A small-molecule ligand and the protein it binds are described below.
Small molecule (SMILES): CC(=O)N[C@@H]1[C@@H](O)[C@H](O)[C@@H](CO)O[C@H]1O

Binding-site contacts:
Ligand atom C1 contacts residue ASN191 of chain 1.E at 1.4 Å.
Ligand atom O5 contacts residue ASN191 of chain 1.E at 2.4 Å (h-bond).
Ligand atom C3 contacts residue ASN191 of chain 1.E at 3.9 Å.
Ligand atom C4 contacts residue ASN191 of chain 1.E at 4.3 Å.
Ligand atom O7 contacts residue ASN191 of chain 1.E at 4.5 Å.
Ligand atom N2 contacts residue ASN189 of chain 1.E at 4.4 Å.
Ligand atom C5 contacts residue ASN191 of chain 1.E at 3.7 Å.
Ligand atom C7 contacts residue ASN191 of chain 1.E at 3.6 Å.
Ligand atom N2 contacts residue ASN191 of chain 1.E at 2.9 Å (h-bond).
Ligand atom C8 contacts residue ASN191 of chain 1.E at 4.0 Å.
Ligand atom C2 contacts residue ASN191 of chain 1.E at 2.5 Å.

Sequence of chain 1.E:
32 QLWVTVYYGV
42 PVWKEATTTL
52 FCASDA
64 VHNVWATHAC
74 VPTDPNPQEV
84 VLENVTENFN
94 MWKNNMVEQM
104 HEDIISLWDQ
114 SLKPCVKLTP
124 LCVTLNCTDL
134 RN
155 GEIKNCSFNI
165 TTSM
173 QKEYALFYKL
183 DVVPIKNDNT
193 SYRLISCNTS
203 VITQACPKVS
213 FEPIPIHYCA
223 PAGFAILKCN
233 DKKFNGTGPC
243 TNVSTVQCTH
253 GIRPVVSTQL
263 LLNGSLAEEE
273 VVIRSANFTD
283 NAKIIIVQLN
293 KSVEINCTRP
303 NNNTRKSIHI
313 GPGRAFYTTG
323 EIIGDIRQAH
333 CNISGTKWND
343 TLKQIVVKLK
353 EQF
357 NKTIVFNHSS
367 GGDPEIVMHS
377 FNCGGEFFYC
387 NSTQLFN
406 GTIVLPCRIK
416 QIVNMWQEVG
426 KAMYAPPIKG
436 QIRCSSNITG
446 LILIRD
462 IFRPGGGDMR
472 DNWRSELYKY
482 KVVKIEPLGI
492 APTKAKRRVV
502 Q